Binding-site contacts:
Ligand atom C31 contacts residue GLN49 of chain 1.A at 3.3 Å.
Ligand atom C1 contacts residue GLU124 of chain 2.A at 3.5 Å.
Ligand atom C5 contacts residue THR128 of chain 2.A at 3.7 Å.
Ligand atom C18 contacts residue TRP86 of chain 1.A at 3.8 Å (hydrophobic).
Ligand atom O4 contacts residue ALA83 of chain 1.A at 3.8 Å.
Ligand atom O4 contacts residue LEU56 of chain 1.A at 3.7 Å.
Ligand atom C14 contacts residue THR79 of chain 1.A at 3.8 Å.
Ligand atom C6 contacts residue THR128 of chain 2.A at 3.3 Å.
Ligand atom C4 contacts residue GLN49 of chain 1.A at 3.6 Å.
Ligand atom O1 contacts residue GLU124 of chain 2.A at 3.5 Å (salt-bridge).
Ligand atom C17 contacts residue MET132 of chain 2.A at 3.8 Å (hydrophobic).
Ligand atom O2 contacts residue ALA123 of chain 2.A at 3.4 Å.
Ligand atom C19 contacts residue GLN122 of chain 2.A at 3.9 Å.
Ligand atom C18 contacts residue MET132 of chain 2.A at 3.5 Å (hydrophobic).
Ligand atom C10 contacts residue THR79 of chain 1.A at 3.8 Å.
Ligand atom C5 contacts residue PGE1 of chain 1.D at 3.8 Å.
Ligand atom C14 contacts residue ALA82 of chain 1.A at 3.9 Å (hydrophobic).
Ligand atom C17 contacts residue LEU56 of chain 1.A at 3.8 Å (hydrophobic).
Ligand atom C32 contacts residue HIS125 of chain 2.A at 3.6 Å.
Ligand atom C3 contacts residue THR128 of chain 2.A at 3.6 Å.
Ligand atom C11 contacts residue THR79 of chain 1.A at 3.8 Å.
Ligand atom O3 contacts residue THR128 of chain 2.A at 3.4 Å (h-bond).
Ligand atom C15 contacts residue ALA83 of chain 1.A at 3.7 Å (hydrophobic).
Ligand atom C32 contacts residue GLU124 of chain 2.A at 3.6 Å.
Ligand atom O3 contacts residue HIS125 of chain 2.A at 3.7 Å.
Ligand atom C2 contacts residue THR128 of chain 2.A at 3.7 Å.
Ligand atom C15 contacts residue THR79 of chain 1.A at 3.8 Å.
Ligand atom C26 contacts residue THR78 of chain 1.A at 3.9 Å.
Ligand atom C22 contacts residue ALA82 of chain 1.A at 3.6 Å (hydrophobic).
Ligand atom O1 contacts residue THR128 of chain 2.A at 2.7 Å (h-bond).
Ligand atom O2 contacts residue GLU124 of chain 2.A at 2.7 Å (salt-bridge).
Ligand atom C4 contacts residue THR79 of chain 1.A at 3.7 Å.
Ligand atom C28 contacts residue THR79 of chain 1.A at 3.7 Å.
Ligand atom C15 contacts residue ALA82 of chain 1.A at 3.8 Å (hydrophobic).
Ligand atom C1 contacts residue THR128 of chain 2.A at 3.4 Å.
Ligand atom C17 contacts residue TRP86 of chain 1.A at 3.6 Å (hydrophobic).
Ligand atom C1 contacts residue HIS125 of chain 2.A at 3.9 Å.
Ligand atom C31 contacts residue THR79 of chain 1.A at 3.4 Å.
Ligand atom C27 contacts residue THR78 of chain 1.A at 3.7 Å.
Ligand atom O1 contacts residue HIS125 of chain 2.A at 2.9 Å (h-bond).

This protein binds this small molecule.
Small molecule (SMILES): Cc1ccc(-c2c(C)c(-c3ccc4c(c3)CCCO4)c([C@H](OC(C)(C)C)C(=O)O)c(C)c2NS(C)(=O)=O)cc1C

Sequence of chain 1.A:
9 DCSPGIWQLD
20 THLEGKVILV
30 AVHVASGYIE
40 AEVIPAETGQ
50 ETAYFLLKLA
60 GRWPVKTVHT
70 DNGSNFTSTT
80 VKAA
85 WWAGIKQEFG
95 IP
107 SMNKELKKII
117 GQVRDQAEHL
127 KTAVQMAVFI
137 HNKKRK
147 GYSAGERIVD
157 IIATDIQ

Sequence of chain 2.A:
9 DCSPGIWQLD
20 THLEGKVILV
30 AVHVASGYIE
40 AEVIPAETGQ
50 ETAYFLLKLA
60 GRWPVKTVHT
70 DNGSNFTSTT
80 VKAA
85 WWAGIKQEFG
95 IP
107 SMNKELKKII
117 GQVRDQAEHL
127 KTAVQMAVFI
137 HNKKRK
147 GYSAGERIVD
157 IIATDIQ